The small molecule below binds the protein below.
Small molecule (SMILES): CSCC[C@H](NC(=O)[C@@H](NC(=O)[C@H](CCC(=O)O)NC(=O)[C@H](C)NC(=O)[C@@H](N)CC(N)=O)C(C)C)C(=O)N[C@@H](CCC(=O)O)C(=O)N[C@@H](Cc1ccccc1)C(=O)N[C@H](C=O)CC(N)=O

Sequence of chain 1.B:
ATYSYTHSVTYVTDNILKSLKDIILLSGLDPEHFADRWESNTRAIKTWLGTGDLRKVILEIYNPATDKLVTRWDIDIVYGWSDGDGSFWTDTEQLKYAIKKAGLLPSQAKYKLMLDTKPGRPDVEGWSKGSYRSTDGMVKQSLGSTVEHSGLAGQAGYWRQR

Binding-site contacts:
Ligand atom CG contacts residue TYR136 of chain 1.B at 3.5 Å (hydrophobic).
Ligand atom CG contacts residue THR121 of chain 1.B at 3.4 Å.
Ligand atom CD contacts residue THR121 of chain 1.B at 3.4 Å.
Ligand atom OE2 contacts residue THR121 of chain 1.B at 2.6 Å (h-bond).
Ligand atom CB contacts residue TYR136 of chain 1.B at 3.6 Å (hydrophobic).
Ligand atom OE1 contacts residue LYS116 of chain 1.B at 2.7 Å (salt-bridge).
Ligand atom CE1 contacts residue SER44 of chain 1.B at 3.5 Å.
Ligand atom CB contacts residue LEU119 of chain 1.B at 3.4 Å (hydrophobic).
Ligand atom N contacts residue TRP131 of chain 1.B at 3.5 Å.
Ligand atom CG2 contacts residue TYR136 of chain 1.B at 3.6 Å (hydrophobic).
Ligand atom N contacts residue LEU119 of chain 1.B at 2.7 Å (h-bond).
Ligand atom OD1 contacts residue TYR136 of chain 1.B at 3.5 Å.
Ligand atom N contacts residue GLY130 of chain 1.B at 2.9 Å (h-bond).
Ligand atom O contacts residue THR121 of chain 1.B at 3.2 Å (h-bond).
Ligand atom CA contacts residue GLY130 of chain 1.B at 3.4 Å.
Ligand atom O contacts residue LYS133 of chain 1.B at 3.5 Å.
Ligand atom CA contacts residue TRP131 of chain 1.B at 3.6 Å (hydrophobic).
Ligand atom CG1 contacts residue GLY134 of chain 1.B at 3.2 Å.
Ligand atom CZ contacts residue SER44 of chain 1.B at 3.3 Å.
Ligand atom C contacts residue SER132 of chain 1.B at 3.6 Å.
Ligand atom O contacts residue SER132 of chain 1.B at 2.9 Å (h-bond).
Ligand atom C contacts residue GLY130 of chain 1.B at 3.6 Å.
Ligand atom C contacts residue TRP131 of chain 1.B at 3.2 Å (hydrophobic).
Ligand atom CD1 contacts residue TRP131 of chain 1.B at 3.3 Å (hydrophobic).
Ligand atom O contacts residue MET118 of chain 1.B at 3.2 Å.
Ligand atom O contacts residue GLY134 of chain 1.B at 2.9 Å (h-bond).
Ligand atom CB contacts residue TYR136 of chain 1.B at 3.6 Å (hydrophobic).
Ligand atom CB contacts residue THR121 of chain 1.B at 2.9 Å.
Ligand atom SD contacts residue ARG125 of chain 1.B at 3.6 Å.
Ligand atom CA contacts residue LEU119 of chain 1.B at 3.5 Å (hydrophobic).
Ligand atom N contacts residue SER132 of chain 1.B at 2.8 Å (h-bond).
Ligand atom ND2 contacts residue SER132 of chain 1.B at 2.9 Å (h-bond).
Ligand atom CE contacts residue ARG125 of chain 1.B at 3.6 Å.
Ligand atom CD1 contacts residue GLY130 of chain 1.B at 3.3 Å.
Ligand atom O contacts residue TRP131 of chain 1.B at 3.3 Å.
Ligand atom C contacts residue LEU119 of chain 1.B at 3.5 Å (hydrophobic).
Ligand atom OE1 contacts residue PRO123 of chain 1.B at 3.5 Å.
Ligand atom O contacts residue LEU119 of chain 1.B at 2.9 Å (h-bond).
Ligand atom CA contacts residue LEU119 of chain 1.B at 3.6 Å (hydrophobic).
Ligand atom CA contacts residue SER132 of chain 1.B at 3.3 Å.